Binding-site contacts:
Ligand atom N2 contacts residue ARG25 of chain 1.A at 4.1 Å.
Ligand atom C7 contacts residue ARG25 of chain 1.A at 4.2 Å.
Ligand atom N2 contacts residue SER24 of chain 1.A at 2.9 Å (h-bond).
Ligand atom O7 contacts residue ASP43 of chain 1.A at 4.1 Å.
Ligand atom C4 contacts residue ASN42 of chain 1.A at 4.2 Å.
Ligand atom C3 contacts residue SER24 of chain 1.A at 3.9 Å.
Ligand atom C3 contacts residue ASN42 of chain 1.A at 3.8 Å.
Ligand atom O7 contacts residue ASN42 of chain 1.A at 4.1 Å.
Ligand atom C1 contacts residue ARG25 of chain 1.A at 4.5 Å.
Ligand atom C2 contacts residue ASN42 of chain 1.A at 2.5 Å.
Ligand atom O5 contacts residue ASN42 of chain 1.A at 2.3 Å (h-bond).
Ligand atom C1 contacts residue ASN42 of chain 1.A at 1.4 Å.
Ligand atom C8 contacts residue ARG25 of chain 1.A at 4.0 Å.
Ligand atom N2 contacts residue ASN42 of chain 1.A at 3.0 Å (h-bond).
Ligand atom C8 contacts residue TRP23 of chain 1.A at 3.4 Å (hydrophobic).
Ligand atom C1 contacts residue SER24 of chain 1.A at 3.8 Å.
Ligand atom O7 contacts residue ARG25 of chain 1.A at 4.2 Å.
Ligand atom C2 contacts residue SER24 of chain 1.A at 3.7 Å.
Ligand atom C5 contacts residue ASN42 of chain 1.A at 3.6 Å.
Ligand atom C7 contacts residue SER24 of chain 1.A at 3.8 Å.
Ligand atom C7 contacts residue ASN42 of chain 1.A at 3.7 Å.
Ligand atom C8 contacts residue SER24 of chain 1.A at 3.7 Å.

Sequence of chain 1.A:
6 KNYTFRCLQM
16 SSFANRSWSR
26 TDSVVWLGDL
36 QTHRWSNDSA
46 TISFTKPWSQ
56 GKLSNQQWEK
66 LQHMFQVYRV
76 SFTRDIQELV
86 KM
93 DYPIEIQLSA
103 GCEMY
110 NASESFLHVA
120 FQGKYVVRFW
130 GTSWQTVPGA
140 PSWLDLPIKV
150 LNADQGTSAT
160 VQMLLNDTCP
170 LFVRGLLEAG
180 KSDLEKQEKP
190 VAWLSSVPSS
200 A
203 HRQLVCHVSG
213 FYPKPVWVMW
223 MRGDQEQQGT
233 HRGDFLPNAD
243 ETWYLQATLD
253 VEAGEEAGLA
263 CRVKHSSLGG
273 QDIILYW

A protein and the small-molecule ligand that binds it are described below.
Small molecule (SMILES): CC(=O)N[C@@H]1[C@@H](O)[C@H](O)[C@@H](CO)O[C@H]1O